This protein binds this small molecule.
Small molecule (SMILES): CC(=O)N[C@@H]1[C@@H](O)[C@H](O)[C@@H](CO)O[C@H]1O

Binding-site contacts:
Ligand atom C5 contacts residue ASN42 of chain 1.B at 3.6 Å.
Ligand atom C4 contacts residue ASN42 of chain 1.B at 4.3 Å.
Ligand atom O6 contacts residue ASN42 of chain 1.B at 3.9 Å.
Ligand atom O7 contacts residue ASP43 of chain 1.B at 4.5 Å.
Ligand atom C1 contacts residue SER24 of chain 1.B at 4.0 Å.
Ligand atom C7 contacts residue SER24 of chain 1.B at 3.8 Å.
Ligand atom N2 contacts residue ARG25 of chain 1.B at 4.2 Å.
Ligand atom C7 contacts residue ASN42 of chain 1.B at 3.5 Å.
Ligand atom C3 contacts residue SER24 of chain 1.B at 4.4 Å.
Ligand atom C8 contacts residue ARG25 of chain 1.B at 3.7 Å.
Ligand atom O7 contacts residue ASN42 of chain 1.B at 3.6 Å.
Ligand atom C3 contacts residue ASN42 of chain 1.B at 3.9 Å.
Ligand atom C8 contacts residue SER24 of chain 1.B at 3.6 Å.
Ligand atom O7 contacts residue ARG25 of chain 1.B at 3.8 Å.
Ligand atom O5 contacts residue ASN42 of chain 1.B at 2.3 Å (h-bond).
Ligand atom C2 contacts residue SER24 of chain 1.B at 4.0 Å.
Ligand atom C2 contacts residue ASN42 of chain 1.B at 2.6 Å.
Ligand atom C1 contacts residue ASN42 of chain 1.B at 1.4 Å.
Ligand atom N2 contacts residue ASN42 of chain 1.B at 3.0 Å (h-bond).
Ligand atom C8 contacts residue TRP23 of chain 1.B at 3.6 Å (hydrophobic).
Ligand atom N2 contacts residue SER24 of chain 1.B at 3.1 Å (h-bond).
Ligand atom C7 contacts residue ARG25 of chain 1.B at 4.0 Å.

Sequence of chain 1.B:
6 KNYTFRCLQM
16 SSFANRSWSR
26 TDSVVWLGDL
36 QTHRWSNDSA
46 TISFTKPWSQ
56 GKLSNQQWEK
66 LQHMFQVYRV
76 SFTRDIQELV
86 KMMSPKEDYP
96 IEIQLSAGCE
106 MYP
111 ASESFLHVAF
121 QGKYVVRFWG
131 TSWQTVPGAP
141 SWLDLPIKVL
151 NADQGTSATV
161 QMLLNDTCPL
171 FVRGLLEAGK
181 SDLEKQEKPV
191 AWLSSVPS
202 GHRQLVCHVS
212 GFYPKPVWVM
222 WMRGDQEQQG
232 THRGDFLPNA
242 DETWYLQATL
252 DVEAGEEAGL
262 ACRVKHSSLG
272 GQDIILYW